Sequence of chain 5.A:
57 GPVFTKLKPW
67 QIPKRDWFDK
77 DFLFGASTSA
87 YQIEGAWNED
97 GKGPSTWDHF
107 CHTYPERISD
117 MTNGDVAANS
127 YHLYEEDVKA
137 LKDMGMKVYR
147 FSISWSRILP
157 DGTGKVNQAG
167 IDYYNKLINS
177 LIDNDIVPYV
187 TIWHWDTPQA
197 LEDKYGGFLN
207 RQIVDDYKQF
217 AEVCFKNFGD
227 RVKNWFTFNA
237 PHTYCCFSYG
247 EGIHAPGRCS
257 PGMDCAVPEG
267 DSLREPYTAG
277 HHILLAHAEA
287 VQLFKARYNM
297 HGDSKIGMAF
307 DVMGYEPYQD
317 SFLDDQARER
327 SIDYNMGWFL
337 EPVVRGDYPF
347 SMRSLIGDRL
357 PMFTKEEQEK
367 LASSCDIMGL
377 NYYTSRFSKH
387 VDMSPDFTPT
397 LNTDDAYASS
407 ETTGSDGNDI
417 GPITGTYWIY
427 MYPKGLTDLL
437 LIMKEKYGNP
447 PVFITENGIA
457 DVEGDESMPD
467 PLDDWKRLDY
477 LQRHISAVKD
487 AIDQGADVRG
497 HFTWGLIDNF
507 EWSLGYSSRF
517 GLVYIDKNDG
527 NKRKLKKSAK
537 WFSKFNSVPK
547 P

This small molecule binds to this protein.
Small molecule (SMILES): COc1ccc2c(c1)O[C@H](O)C(=O)N2O

Binding-site contacts:
Ligand atom O3B contacts residue THR239 of chain 5.A at 3.4 Å (h-bond).
Ligand atom O3B contacts residue BGC1 of chain 5.B at 3.6 Å.
Ligand atom O1A contacts residue TRP191 of chain 5.A at 4.1 Å.
Ligand atom C5B contacts residue MET309 of chain 5.A at 4.0 Å (hydrophobic).
Ligand atom C2B contacts residue TRP424 of chain 5.A at 3.7 Å (hydrophobic).
Ligand atom C1B contacts residue BGC1 of chain 5.B at 4.1 Å.
Ligand atom C2B contacts residue BGC1 of chain 5.B at 2.4 Å.
Ligand atom C4B contacts residue THR239 of chain 5.A at 4.0 Å.
Ligand atom C3B contacts residue TRP424 of chain 5.A at 3.8 Å (hydrophobic).
Ligand atom OHB contacts residue THR239 of chain 5.A at 3.2 Å (h-bond).
Ligand atom C7B contacts residue TRP424 of chain 5.A at 3.6 Å (hydrophobic).
Ligand atom C5B contacts residue PHE243 of chain 5.A at 4.0 Å (hydrophobic).
Ligand atom C1B contacts residue TRP424 of chain 5.A at 3.8 Å (hydrophobic).
Ligand atom O3B contacts residue ASP307 of chain 5.A at 3.2 Å.
Ligand atom C3B contacts residue BGC1 of chain 5.B at 3.5 Å.
Ligand atom C3B contacts residue THR239 of chain 5.A at 3.7 Å.
Ligand atom OHB contacts residue TRP424 of chain 5.A at 4.2 Å.
Ligand atom N3B contacts residue THR239 of chain 5.A at 3.0 Å (h-bond).
Ligand atom C9B contacts residue PHE243 of chain 5.A at 4.1 Å (hydrophobic).
Ligand atom O7B contacts residue TYR423 of chain 5.A at 3.6 Å.
Ligand atom C8B contacts residue TRP424 of chain 5.A at 3.7 Å (hydrophobic).
Ligand atom C8B contacts residue PHE243 of chain 5.A at 3.6 Å (hydrophobic).
Ligand atom C4B contacts residue PHE243 of chain 5.A at 4.0 Å (hydrophobic).
Ligand atom C4B contacts residue TRP424 of chain 5.A at 3.8 Å (hydrophobic).
Ligand atom O7B contacts residue TRP424 of chain 5.A at 3.4 Å.
Ligand atom C5B contacts residue TRP424 of chain 5.A at 3.6 Å (hydrophobic).
Ligand atom C6B contacts residue PHE243 of chain 5.A at 3.8 Å (hydrophobic).
Ligand atom C7B contacts residue PHE243 of chain 5.A at 3.7 Å (hydrophobic).
Ligand atom OHB contacts residue ASP307 of chain 5.A at 4.2 Å.
Ligand atom O1A contacts residue BGC1 of chain 5.B at 1.4 Å.
Ligand atom O1B contacts residue THR239 of chain 5.A at 4.0 Å.
Ligand atom N3B contacts residue TRP424 of chain 5.A at 4.2 Å.
Ligand atom O7B contacts residue PHE243 of chain 5.A at 4.2 Å.
Ligand atom C1B contacts residue PHE243 of chain 5.A at 3.8 Å (hydrophobic).
Ligand atom O1B contacts residue BGC1 of chain 5.B at 3.0 Å (h-bond).
Ligand atom O1B contacts residue TRP424 of chain 5.A at 4.2 Å.
Ligand atom C6B contacts residue TRP424 of chain 5.A at 3.5 Å (hydrophobic).
Ligand atom OHB contacts residue MET309 of chain 5.A at 3.8 Å.
Ligand atom C9B contacts residue TRP424 of chain 5.A at 4.2 Å (hydrophobic).
Ligand atom C9B contacts residue TYR423 of chain 5.A at 3.7 Å (hydrophobic).